Binding-site contacts:
Ligand atom C1 contacts residue TYR324 of chain 4.A at 2.9 Å (hydrophobic).
Ligand atom C11 contacts residue ILE142 of chain 4.A at 3.6 Å (hydrophobic).
Ligand atom O9 contacts residue ARG144 of chain 4.A at 3.6 Å (salt-bridge).
Ligand atom C1 contacts residue ARG290 of chain 4.A at 3.5 Å.
Ligand atom C9 contacts residue GLU196 of chain 4.A at 3.2 Å.
Ligand atom C3 contacts residue ASP70 of chain 4.A at 3.2 Å.
Ligand atom C6 contacts residue TYR324 of chain 4.A at 3.8 Å (hydrophobic).
Ligand atom C4 contacts residue ASP70 of chain 4.A at 3.5 Å.
Ligand atom O1B contacts residue TYR324 of chain 4.A at 3.4 Å (h-bond).
Ligand atom C4 contacts residue TYR324 of chain 4.A at 3.8 Å (hydrophobic).
Ligand atom O6 contacts residue TYR324 of chain 4.A at 3.2 Å (h-bond).
Ligand atom C9 contacts residue ASN214 of chain 4.A at 3.8 Å.
Ligand atom O1B contacts residue ARG290 of chain 4.A at 3.0 Å (salt-bridge).
Ligand atom NH1 contacts residue GLU147 of chain 4.A at 2.9 Å (salt-bridge).
Ligand atom NH2 contacts residue TRP98 of chain 4.A at 2.8 Å (h-bond).
Ligand atom NH2 contacts residue ASP70 of chain 4.A at 3.1 Å (salt-bridge).
Ligand atom C2 contacts residue TYR324 of chain 4.A at 2.8 Å (hydrophobic).
Ligand atom C8 contacts residue GLU196 of chain 4.A at 3.4 Å.
Ligand atom NH1 contacts residue TRP98 of chain 4.A at 3.1 Å (h-bond).
Ligand atom O9 contacts residue ALA166 of chain 4.A at 3.2 Å.
Ligand atom O9 contacts residue GLU196 of chain 4.A at 2.6 Å (salt-bridge).
Ligand atom C3 contacts residue TYR324 of chain 4.A at 3.1 Å (hydrophobic).
Ligand atom C6 contacts residue GLU197 of chain 4.A at 3.5 Å.
Ligand atom CZ contacts residue GLU38 of chain 4.A at 3.7 Å.
Ligand atom C11 contacts residue ARG144 of chain 4.A at 3.7 Å.
Ligand atom NE contacts residue ASP70 of chain 4.A at 2.9 Å (salt-bridge).
Ligand atom O8 contacts residue ARG212 of chain 4.A at 3.4 Å.
Ligand atom O10 contacts residue ASP70 of chain 4.A at 3.7 Å.
Ligand atom C3 contacts residue GLU38 of chain 4.A at 3.6 Å.
Ligand atom NE contacts residue GLU38 of chain 4.A at 3.4 Å (salt-bridge).
Ligand atom NH2 contacts residue ARG75 of chain 4.A at 3.4 Å (salt-bridge).
Ligand atom O1A contacts residue TYR324 of chain 4.A at 3.2 Å (h-bond).
Ligand atom O1A contacts residue ARG212 of chain 4.A at 3.5 Å (salt-bridge).
Ligand atom O10 contacts residue ARG71 of chain 4.A at 3.2 Å (salt-bridge).
Ligand atom O1A contacts residue ARG290 of chain 4.A at 2.7 Å (salt-bridge).
Ligand atom C9 contacts residue ALA166 of chain 4.A at 3.7 Å (hydrophobic).
Ligand atom CZ contacts residue TRP98 of chain 4.A at 3.4 Å (hydrophobic).
Ligand atom C8 contacts residue ARG212 of chain 4.A at 3.4 Å.
Ligand atom O1B contacts residue ARG37 of chain 4.A at 2.8 Å (salt-bridge).
Ligand atom O8 contacts residue GLU196 of chain 4.A at 2.6 Å (salt-bridge).

Sequence of chain 4.A:
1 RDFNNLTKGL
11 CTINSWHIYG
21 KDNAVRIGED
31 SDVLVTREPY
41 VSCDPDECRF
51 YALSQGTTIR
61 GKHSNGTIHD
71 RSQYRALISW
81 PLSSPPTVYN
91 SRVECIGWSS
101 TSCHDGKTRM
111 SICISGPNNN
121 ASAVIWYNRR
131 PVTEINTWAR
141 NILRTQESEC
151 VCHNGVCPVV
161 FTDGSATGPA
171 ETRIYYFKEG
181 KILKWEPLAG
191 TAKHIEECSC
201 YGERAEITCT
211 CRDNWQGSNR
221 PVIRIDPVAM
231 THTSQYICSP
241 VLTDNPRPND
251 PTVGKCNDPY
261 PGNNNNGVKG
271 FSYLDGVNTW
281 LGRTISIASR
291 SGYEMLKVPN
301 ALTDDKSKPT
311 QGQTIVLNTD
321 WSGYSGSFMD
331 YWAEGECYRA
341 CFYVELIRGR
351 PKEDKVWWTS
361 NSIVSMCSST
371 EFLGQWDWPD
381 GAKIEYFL

The protein below binds the small molecule below.
Small molecule (SMILES): [H]/N=C(\N)N[C@H]1C=C(C(=O)O)O[C@@H]([C@H](O)[C@H](O)CO)[C@@H]1NC(C)=O